This small molecule binds to this protein.
Small molecule (SMILES): COC(=O)c1ccccc1CS(=O)(=O)NC(=O)Nc1nc(OC)cc(OC)n1

Binding-site contacts:
Ligand atom CAH contacts residue ASP336 of chain 1.R at 3.7 Å.
Ligand atom N3 contacts residue ARG337 of chain 1.R at 3.3 Å (salt-bridge).
Ligand atom CAA contacts residue PHE158 of chain 1.Q at 3.6 Å (hydrophobic).
Ligand atom CAI contacts residue ALA157 of chain 1.Q at 3.8 Å (hydrophobic).
Ligand atom NAQ contacts residue TRP543 of chain 1.R at 3.5 Å.
Ligand atom CAK contacts residue PHE158 of chain 1.Q at 3.6 Å (hydrophobic).
Ligand atom N1 contacts residue TRP543 of chain 1.R at 3.6 Å.
Ligand atom OAF contacts residue TRP543 of chain 1.R at 3.5 Å.
Ligand atom CAI contacts residue ASP336 of chain 1.R at 3.1 Å.
Ligand atom C6 contacts residue TRP543 of chain 1.R at 3.6 Å (hydrophobic).
Ligand atom NAP contacts residue TRP543 of chain 1.R at 3.7 Å.
Ligand atom OAD contacts residue LYS208 of chain 1.Q at 3.0 Å (salt-bridge).
Ligand atom CAM contacts residue PRO149 of chain 1.Q at 3.8 Å (hydrophobic).
Ligand atom OAG contacts residue ARG337 of chain 1.R at 3.4 Å (salt-bridge).
Ligand atom NAP contacts residue LEU76 of chain 1.Q at 3.8 Å.
Ligand atom CAJ contacts residue PRO149 of chain 1.Q at 3.8 Å (hydrophobic).
Ligand atom C4 contacts residue TRP543 of chain 1.R at 3.8 Å (hydrophobic).
Ligand atom CAB contacts residue VAL540 of chain 1.R at 3.7 Å (hydrophobic).
Ligand atom OAR contacts residue ARG337 of chain 1.R at 3.6 Å.
Ligand atom OAR contacts residue PHE158 of chain 1.Q at 3.7 Å.
Ligand atom CAW contacts residue PRO149 of chain 1.Q at 3.6 Å (hydrophobic).
Ligand atom C4 contacts residue ARG337 of chain 1.R at 3.2 Å.
Ligand atom CAU contacts residue TRP543 of chain 1.R at 3.5 Å (hydrophobic).
Ligand atom CAA contacts residue GLN159 of chain 1.Q at 3.7 Å.
Ligand atom OAD contacts residue TRP543 of chain 1.R at 3.7 Å.
Ligand atom NAP contacts residue GLY73 of chain 1.Q at 3.2 Å (h-bond).
Ligand atom CAJ contacts residue ARG337 of chain 1.R at 3.8 Å.
Ligand atom CAI contacts residue ARG337 of chain 1.R at 3.9 Å.
Ligand atom CAK contacts residue VAL148 of chain 1.Q at 3.6 Å (hydrophobic).
Ligand atom N3 contacts residue TRP543 of chain 1.R at 3.7 Å.
Ligand atom OAE contacts residue ALA74 of chain 1.Q at 3.2 Å.
Ligand atom C2 contacts residue TRP543 of chain 1.R at 3.5 Å (hydrophobic).
Ligand atom CAB contacts residue GLY73 of chain 1.Q at 3.8 Å.
Ligand atom OAF contacts residue LYS208 of chain 1.Q at 3.3 Å (salt-bridge).
Ligand atom CAA contacts residue GLY73 of chain 1.Q at 3.6 Å.
Ligand atom C5 contacts residue TRP543 of chain 1.R at 3.8 Å (hydrophobic).
Ligand atom CAC contacts residue ARG337 of chain 1.R at 3.4 Å.
Ligand atom OAT contacts residue ARG337 of chain 1.R at 2.4 Å (salt-bridge).
Ligand atom OAE contacts residue VAL148 of chain 1.Q at 3.9 Å.
Ligand atom CAH contacts residue ARG337 of chain 1.R at 3.7 Å.

Sequence of chain 1.R:
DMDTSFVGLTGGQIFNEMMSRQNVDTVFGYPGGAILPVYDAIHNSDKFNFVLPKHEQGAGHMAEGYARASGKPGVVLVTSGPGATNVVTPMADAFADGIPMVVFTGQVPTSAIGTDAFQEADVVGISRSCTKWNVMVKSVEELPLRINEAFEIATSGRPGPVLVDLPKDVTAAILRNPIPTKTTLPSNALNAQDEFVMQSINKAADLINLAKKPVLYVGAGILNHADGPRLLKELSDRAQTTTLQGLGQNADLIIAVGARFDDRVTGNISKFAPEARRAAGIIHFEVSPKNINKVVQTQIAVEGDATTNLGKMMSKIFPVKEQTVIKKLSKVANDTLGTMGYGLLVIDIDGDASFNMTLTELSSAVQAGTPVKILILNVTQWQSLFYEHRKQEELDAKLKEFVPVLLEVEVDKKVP

Sequence of chain 1.Q:
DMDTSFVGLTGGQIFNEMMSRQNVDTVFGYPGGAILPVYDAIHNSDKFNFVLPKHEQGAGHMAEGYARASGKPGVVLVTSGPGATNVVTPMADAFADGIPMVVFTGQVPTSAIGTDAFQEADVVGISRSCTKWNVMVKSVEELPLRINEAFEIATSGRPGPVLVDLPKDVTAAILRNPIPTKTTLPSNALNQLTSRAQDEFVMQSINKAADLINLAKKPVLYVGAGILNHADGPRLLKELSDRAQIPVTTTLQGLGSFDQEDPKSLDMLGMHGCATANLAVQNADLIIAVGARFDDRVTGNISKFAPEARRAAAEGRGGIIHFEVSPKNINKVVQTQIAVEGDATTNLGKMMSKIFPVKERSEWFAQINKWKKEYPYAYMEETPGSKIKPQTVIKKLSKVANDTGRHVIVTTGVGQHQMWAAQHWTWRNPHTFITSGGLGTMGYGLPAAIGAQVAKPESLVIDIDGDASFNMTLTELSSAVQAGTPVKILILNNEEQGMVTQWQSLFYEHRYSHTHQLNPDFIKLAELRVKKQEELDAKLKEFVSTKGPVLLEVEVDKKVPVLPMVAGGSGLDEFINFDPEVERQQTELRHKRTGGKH